Sequence of chain 1.C:
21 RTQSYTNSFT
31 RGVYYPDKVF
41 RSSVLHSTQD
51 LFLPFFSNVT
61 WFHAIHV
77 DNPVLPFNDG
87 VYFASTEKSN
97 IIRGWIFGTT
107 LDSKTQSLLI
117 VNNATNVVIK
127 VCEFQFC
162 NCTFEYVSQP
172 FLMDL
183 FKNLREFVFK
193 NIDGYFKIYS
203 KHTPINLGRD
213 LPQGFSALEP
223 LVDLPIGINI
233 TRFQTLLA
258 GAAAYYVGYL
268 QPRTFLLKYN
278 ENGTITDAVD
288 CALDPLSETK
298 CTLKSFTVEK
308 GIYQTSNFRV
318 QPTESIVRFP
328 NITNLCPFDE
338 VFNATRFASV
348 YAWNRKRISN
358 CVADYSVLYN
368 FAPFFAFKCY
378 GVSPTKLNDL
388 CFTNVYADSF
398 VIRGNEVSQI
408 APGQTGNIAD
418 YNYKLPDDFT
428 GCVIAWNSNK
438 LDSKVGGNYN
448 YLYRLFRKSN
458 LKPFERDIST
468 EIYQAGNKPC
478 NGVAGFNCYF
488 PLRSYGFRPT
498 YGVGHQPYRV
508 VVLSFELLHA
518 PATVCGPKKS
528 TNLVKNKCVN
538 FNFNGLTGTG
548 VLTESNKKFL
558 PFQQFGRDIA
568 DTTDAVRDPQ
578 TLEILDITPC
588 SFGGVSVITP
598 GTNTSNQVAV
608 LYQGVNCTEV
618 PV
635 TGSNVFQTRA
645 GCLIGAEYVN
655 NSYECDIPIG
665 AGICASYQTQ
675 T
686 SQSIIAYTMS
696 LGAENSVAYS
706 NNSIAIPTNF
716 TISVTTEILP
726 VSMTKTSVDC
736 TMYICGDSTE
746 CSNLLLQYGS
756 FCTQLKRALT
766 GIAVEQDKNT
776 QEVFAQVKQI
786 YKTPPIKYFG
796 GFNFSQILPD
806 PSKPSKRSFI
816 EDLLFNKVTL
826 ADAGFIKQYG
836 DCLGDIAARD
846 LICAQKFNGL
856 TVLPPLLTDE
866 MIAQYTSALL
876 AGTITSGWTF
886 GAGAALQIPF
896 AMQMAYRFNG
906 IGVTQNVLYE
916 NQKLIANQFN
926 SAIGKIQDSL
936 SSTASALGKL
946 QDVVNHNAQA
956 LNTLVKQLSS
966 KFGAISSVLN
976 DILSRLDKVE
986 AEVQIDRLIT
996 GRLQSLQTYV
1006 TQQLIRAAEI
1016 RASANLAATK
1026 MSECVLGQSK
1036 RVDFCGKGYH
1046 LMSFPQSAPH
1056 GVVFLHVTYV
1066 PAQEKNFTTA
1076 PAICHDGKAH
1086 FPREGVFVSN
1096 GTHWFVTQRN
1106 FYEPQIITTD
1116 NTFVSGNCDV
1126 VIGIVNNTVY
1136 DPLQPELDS

Binding-site contacts:
Ligand atom C7 contacts residue ASN340 of chain 1.C at 3.5 Å.
Ligand atom C1 contacts residue ASN340 of chain 1.C at 1.4 Å.
Ligand atom C2 contacts residue ASN340 of chain 1.C at 2.5 Å.
Ligand atom C5 contacts residue ASN340 of chain 1.C at 3.7 Å.
Ligand atom C4 contacts residue ASN340 of chain 1.C at 4.2 Å.
Ligand atom O7 contacts residue ASN340 of chain 1.C at 3.7 Å.
Ligand atom N2 contacts residue ASN340 of chain 1.C at 2.9 Å (h-bond).
Ligand atom O5 contacts residue ASN340 of chain 1.C at 2.4 Å (h-bond).
Ligand atom C3 contacts residue ASN340 of chain 1.C at 3.8 Å.

This protein binds this small molecule.
Small molecule (SMILES): CC(=O)N[C@@H]1[C@@H](O)[C@H](O)[C@@H](CO)O[C@H]1O